Sequence of chain 1.A:
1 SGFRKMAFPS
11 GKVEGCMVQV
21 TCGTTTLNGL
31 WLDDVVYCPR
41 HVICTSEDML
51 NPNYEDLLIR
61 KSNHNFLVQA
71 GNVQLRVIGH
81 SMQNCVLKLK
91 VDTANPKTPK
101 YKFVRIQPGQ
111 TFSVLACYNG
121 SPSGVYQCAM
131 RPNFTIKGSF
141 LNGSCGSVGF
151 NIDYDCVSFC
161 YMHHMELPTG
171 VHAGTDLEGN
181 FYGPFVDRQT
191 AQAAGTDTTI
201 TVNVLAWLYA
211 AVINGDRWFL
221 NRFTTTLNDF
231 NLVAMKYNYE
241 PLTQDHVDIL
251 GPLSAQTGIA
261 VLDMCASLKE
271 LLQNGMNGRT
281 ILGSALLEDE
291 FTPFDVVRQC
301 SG

Binding-site contacts:
Ligand atom N27 contacts residue GLU166 of chain 1.A at 3.0 Å (salt-bridge).
Ligand atom C05 contacts residue CYS145 of chain 1.A at 2.6 Å (hydrophobic).
Ligand atom O01 contacts residue GLY143 of chain 1.A at 2.8 Å (h-bond).
Ligand atom N29 contacts residue GLU166 of chain 1.A at 3.0 Å (salt-bridge).
Ligand atom N11 contacts residue HIS164 of chain 1.A at 3.0 Å (h-bond).
Ligand atom O34 contacts residue GLN189 of chain 1.A at 3.5 Å.
Ligand atom C33 contacts residue THR190 of chain 1.A at 3.5 Å.
Ligand atom C02 contacts residue CYS145 of chain 1.A at 2.6 Å (hydrophobic).
Ligand atom O01 contacts residue ASN142 of chain 1.A at 3.8 Å.
Ligand atom C02 contacts residue GLY143 of chain 1.A at 3.7 Å.
Ligand atom C32 contacts residue LEU167 of chain 1.A at 3.4 Å (hydrophobic).
Ligand atom C17 contacts residue ASP187 of chain 1.A at 3.7 Å.
Ligand atom O04 contacts residue CYS145 of chain 1.A at 2.5 Å (h-bond).
Ligand atom C12 contacts residue HIS164 of chain 1.A at 3.6 Å.
Ligand atom C14 contacts residue HIS41 of chain 1.A at 3.6 Å.
Ligand atom C32 contacts residue GLN192 of chain 1.A at 3.7 Å.
Ligand atom C14 contacts residue HIS164 of chain 1.A at 3.9 Å.
Ligand atom N11 contacts residue CYS145 of chain 1.A at 3.1 Å (h-bond).
Ligand atom C18 contacts residue MET165 of chain 1.A at 3.8 Å (hydrophobic).
Ligand atom N37 contacts residue CYS145 of chain 1.A at 3.7 Å.
Ligand atom O04 contacts residue HIS164 of chain 1.A at 3.9 Å.
Ligand atom O01 contacts residue CYS145 of chain 1.A at 2.9 Å (h-bond).
Ligand atom C25 contacts residue GLU166 of chain 1.A at 3.9 Å.
Ligand atom O35 contacts residue MET165 of chain 1.A at 3.2 Å.
Ligand atom C15 contacts residue MET49 of chain 1.A at 3.3 Å (hydrophobic).
Ligand atom C32 contacts residue PRO168 of chain 1.A at 3.8 Å (hydrophobic).
Ligand atom C17 contacts residue HIS41 of chain 1.A at 3.7 Å.
Ligand atom C19 contacts residue GLN189 of chain 1.A at 3.8 Å.
Ligand atom C31 contacts residue MET165 of chain 1.A at 3.6 Å (hydrophobic).
Ligand atom O04 contacts residue HIS41 of chain 1.A at 2.4 Å (h-bond).
Ligand atom C06 contacts residue CYS145 of chain 1.A at 3.1 Å (hydrophobic).
Ligand atom C03 contacts residue HIS41 of chain 1.A at 3.8 Å.
Ligand atom O01 contacts residue SER144 of chain 1.A at 3.2 Å (h-bond).
Ligand atom C28 contacts residue GLU166 of chain 1.A at 3.5 Å.
Ligand atom C31 contacts residue THR190 of chain 1.A at 3.5 Å.
Ligand atom C17 contacts residue TYR54 of chain 1.A at 3.9 Å (hydrophobic).
Ligand atom C17 contacts residue MET49 of chain 1.A at 3.4 Å (hydrophobic).
Ligand atom C03 contacts residue CYS145 of chain 1.A at 1.9 Å (hydrophobic).
Ligand atom C13 contacts residue HIS164 of chain 1.A at 3.4 Å.
Ligand atom O35 contacts residue GLU166 of chain 1.A at 2.9 Å (salt-bridge).

A small-molecule ligand and the protein it binds are described below.
Small molecule (SMILES): CC(C)(C)NC(=O)N[C@H](C(=O)N1C[C@H]2[C@@H]([C@H]1C(=O)N[C@@H](CC1CCC1)[C@@H](O)C(N)=O)C2(C)C)C(C)(C)C